Sequence of chain 1.B:
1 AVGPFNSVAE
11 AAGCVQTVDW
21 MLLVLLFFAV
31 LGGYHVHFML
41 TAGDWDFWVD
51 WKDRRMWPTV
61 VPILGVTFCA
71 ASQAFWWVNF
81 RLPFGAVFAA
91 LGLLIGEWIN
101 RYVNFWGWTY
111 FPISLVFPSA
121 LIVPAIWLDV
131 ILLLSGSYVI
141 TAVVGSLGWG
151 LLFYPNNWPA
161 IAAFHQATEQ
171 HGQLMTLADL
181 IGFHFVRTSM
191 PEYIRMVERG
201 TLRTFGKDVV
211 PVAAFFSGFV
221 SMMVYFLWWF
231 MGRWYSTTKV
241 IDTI

Binding-site contacts:
Ligand atom OAF contacts residue LYS154 of chain 1.F at 3.9 Å.
Ligand atom CAU contacts residue TYR164 of chain 1.F at 3.9 Å (hydrophobic).
Ligand atom OAV contacts residue PHE151 of chain 1.F at 3.3 Å.
Ligand atom CAT contacts residue PHE151 of chain 1.F at 3.9 Å (hydrophobic).
Ligand atom CAZ contacts residue TYR164 of chain 1.F at 3.5 Å (hydrophobic).
Ligand atom CAB contacts residue GLY67 of chain 1.F at 4.1 Å.
Ligand atom OAI contacts residue TRP70 of chain 1.F at 4.2 Å.
Ligand atom CAR contacts residue D121 of chain 1.DA at 3.6 Å.
Ligand atom CAN contacts residue ILE140 of chain 1.B at 3.9 Å (hydrophobic).
Ligand atom OAF contacts residue TYR164 of chain 1.F at 3.2 Å.
Ligand atom OAF contacts residue PHE150 of chain 1.F at 3.1 Å.
Ligand atom CAL contacts residue ILE244 of chain 1.C at 3.4 Å (hydrophobic).
Ligand atom CAA contacts residue LEU169 of chain 1.F at 4.2 Å (hydrophobic).
Ligand atom CAK contacts residue PHE151 of chain 1.F at 4.1 Å (hydrophobic).
Ligand atom CAU contacts residue TRP70 of chain 1.F at 3.2 Å (hydrophobic).
Ligand atom CAT contacts residue LYS154 of chain 1.F at 4.2 Å.
Ligand atom CAQ contacts residue TYR164 of chain 1.F at 3.6 Å (hydrophobic).
Ligand atom CAQ contacts residue ILE244 of chain 1.C at 3.6 Å (hydrophobic).
Ligand atom CAD contacts residue D121 of chain 1.DA at 3.9 Å.
Ligand atom CAL contacts residue ILE140 of chain 1.B at 3.6 Å (hydrophobic).
Ligand atom CBB contacts residue TRP70 of chain 1.F at 3.9 Å (hydrophobic).
Ligand atom CAA contacts residue ILE173 of chain 1.F at 4.2 Å (hydrophobic).
Ligand atom CAB contacts residue ALA66 of chain 1.F at 4.0 Å (hydrophobic).
Ligand atom OAH contacts residue TRP70 of chain 1.F at 3.7 Å.
Ligand atom CAZ contacts residue PHE151 of chain 1.F at 3.9 Å (hydrophobic).
Ligand atom CAJ contacts residue ILE244 of chain 1.C at 3.6 Å (hydrophobic).
Ligand atom CAN contacts residue D121 of chain 1.DA at 4.0 Å.
Ligand atom CAT contacts residue TRP70 of chain 1.F at 3.7 Å (hydrophobic).
Ligand atom CAA contacts residue ILE244 of chain 1.C at 4.1 Å (hydrophobic).
Ligand atom CAJ contacts residue PHE150 of chain 1.F at 4.1 Å (hydrophobic).
Ligand atom CAM contacts residue D121 of chain 1.DA at 3.8 Å.
Ligand atom OAY contacts residue TRP70 of chain 1.F at 4.0 Å.
Ligand atom CAK contacts residue TRP70 of chain 1.F at 4.0 Å (hydrophobic).
Ligand atom OAX contacts residue TYR164 of chain 1.F at 3.7 Å.
Ligand atom CAE contacts residue D121 of chain 1.DA at 4.1 Å.
Ligand atom CBB contacts residue TYR164 of chain 1.F at 3.7 Å (hydrophobic).
Ligand atom OAF contacts residue PHE151 of chain 1.F at 4.0 Å.
Ligand atom CAN contacts residue ILE244 of chain 1.C at 4.0 Å (hydrophobic).
Ligand atom OAG contacts residue D121 of chain 1.DA at 3.9 Å.
Ligand atom CAE contacts residue GLY136 of chain 1.B at 4.0 Å.

A protein and the small-molecule ligand that binds it are described below.
Small molecule (SMILES): CCCCCC(=O)OC[C@H](COP(=O)(O)OCC[N+](C)(C)C)OC(=O)CCCCC

Sequence of chain 1.F:
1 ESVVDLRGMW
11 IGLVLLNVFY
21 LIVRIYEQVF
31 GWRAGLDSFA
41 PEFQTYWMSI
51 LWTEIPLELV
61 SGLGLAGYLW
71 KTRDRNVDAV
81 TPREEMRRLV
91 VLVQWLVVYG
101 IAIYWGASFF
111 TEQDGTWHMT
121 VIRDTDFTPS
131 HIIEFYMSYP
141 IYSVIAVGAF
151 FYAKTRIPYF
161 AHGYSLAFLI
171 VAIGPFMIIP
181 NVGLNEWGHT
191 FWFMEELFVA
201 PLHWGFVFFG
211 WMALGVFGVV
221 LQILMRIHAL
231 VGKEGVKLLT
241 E

Sequence of chain 1.C:
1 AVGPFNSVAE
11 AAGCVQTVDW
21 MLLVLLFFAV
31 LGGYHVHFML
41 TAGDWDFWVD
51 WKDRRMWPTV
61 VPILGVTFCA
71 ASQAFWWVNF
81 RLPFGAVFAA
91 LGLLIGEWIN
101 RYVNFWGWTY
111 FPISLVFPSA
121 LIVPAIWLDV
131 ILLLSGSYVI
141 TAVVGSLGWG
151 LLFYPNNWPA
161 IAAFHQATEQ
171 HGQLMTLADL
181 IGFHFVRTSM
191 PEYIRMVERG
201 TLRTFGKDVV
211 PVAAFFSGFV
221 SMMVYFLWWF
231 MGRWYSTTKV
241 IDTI